Binding-site contacts:
Ligand atom N1 contacts residue GLY639 of chain 2.D at 2.9 Å (h-bond).
Ligand atom C2 contacts residue GLY639 of chain 2.D at 3.7 Å.
Ligand atom N1 contacts residue VAL418 of chain 2.D at 3.8 Å.
Ligand atom C2 contacts residue PRO419 of chain 2.D at 4.4 Å (hydrophobic).
Ligand atom N1 contacts residue ILE622 of chain 2.D at 4.4 Å.
Ligand atom O2P contacts residue PHE629 of chain 2.D at 4.0 Å.
Ligand atom C8 contacts residue PRO419 of chain 2.D at 4.3 Å (hydrophobic).
Ligand atom O2P contacts residue PRO631 of chain 2.D at 3.8 Å.
Ligand atom O4' contacts residue PRO631 of chain 2.D at 3.8 Å.
Ligand atom N1 contacts residue PRO631 of chain 2.D at 4.2 Å.
Ligand atom C5 contacts residue SER632 of chain 2.D at 4.3 Å.
Ligand atom O5' contacts residue PRO631 of chain 2.D at 4.1 Å.
Ligand atom N7 contacts residue PRO419 of chain 2.D at 4.4 Å.
Ligand atom C6 contacts residue VAL418 of chain 2.D at 3.8 Å (hydrophobic).
Ligand atom N6 contacts residue PRO633 of chain 2.D at 4.2 Å.
Ligand atom O5' contacts residue PHE629 of chain 2.D at 4.2 Å.
Ligand atom C6 contacts residue PRO631 of chain 2.D at 4.0 Å (hydrophobic).
Ligand atom N7 contacts residue HIS630 of chain 2.D at 4.1 Å.
Ligand atom C5 contacts residue PRO631 of chain 2.D at 4.4 Å (hydrophobic).
Ligand atom O2P contacts residue HIS628 of chain 2.D at 4.3 Å.
Ligand atom N3 contacts residue PRO419 of chain 2.D at 4.3 Å.
Ligand atom N6 contacts residue SER632 of chain 2.D at 3.9 Å.
Ligand atom C1' contacts residue HIS630 of chain 2.D at 4.0 Å.
Ligand atom N6 contacts residue PHE638 of chain 2.D at 3.8 Å.
Ligand atom C4 contacts residue PRO419 of chain 2.D at 4.2 Å (hydrophobic).
Ligand atom C5 contacts residue PRO419 of chain 2.D at 4.2 Å (hydrophobic).
Ligand atom C6 contacts residue PRO419 of chain 2.D at 4.4 Å (hydrophobic).
Ligand atom C8 contacts residue HIS630 of chain 2.D at 3.4 Å.
Ligand atom N6 contacts residue GLY639 of chain 2.D at 2.8 Å (h-bond).
Ligand atom N6 contacts residue GLY637 of chain 2.D at 4.1 Å.
Ligand atom O4' contacts residue HIS630 of chain 2.D at 4.4 Å.
Ligand atom C6 contacts residue SER632 of chain 2.D at 4.3 Å.
Ligand atom N7 contacts residue SER632 of chain 2.D at 3.8 Å.
Ligand atom N9 contacts residue HIS630 of chain 2.D at 4.2 Å.
Ligand atom N6 contacts residue VAL418 of chain 2.D at 3.6 Å.
Ligand atom N9 contacts residue PRO419 of chain 2.D at 4.2 Å.
Ligand atom N6 contacts residue PRO631 of chain 2.D at 3.9 Å.
Ligand atom C6 contacts residue GLY639 of chain 2.D at 3.7 Å.
Ligand atom C2' contacts residue PRO419 of chain 2.D at 4.0 Å (hydrophobic).
Ligand atom N7 contacts residue ASP609 of chain 2.D at 4.4 Å.

The small molecule below binds the protein below.
Small molecule (SMILES): Nc1ncnc2c1ncn2[C@H]1C[C@H](O)[C@@H](COP(=O)(O)O)O1

Sequence of chain 2.D:
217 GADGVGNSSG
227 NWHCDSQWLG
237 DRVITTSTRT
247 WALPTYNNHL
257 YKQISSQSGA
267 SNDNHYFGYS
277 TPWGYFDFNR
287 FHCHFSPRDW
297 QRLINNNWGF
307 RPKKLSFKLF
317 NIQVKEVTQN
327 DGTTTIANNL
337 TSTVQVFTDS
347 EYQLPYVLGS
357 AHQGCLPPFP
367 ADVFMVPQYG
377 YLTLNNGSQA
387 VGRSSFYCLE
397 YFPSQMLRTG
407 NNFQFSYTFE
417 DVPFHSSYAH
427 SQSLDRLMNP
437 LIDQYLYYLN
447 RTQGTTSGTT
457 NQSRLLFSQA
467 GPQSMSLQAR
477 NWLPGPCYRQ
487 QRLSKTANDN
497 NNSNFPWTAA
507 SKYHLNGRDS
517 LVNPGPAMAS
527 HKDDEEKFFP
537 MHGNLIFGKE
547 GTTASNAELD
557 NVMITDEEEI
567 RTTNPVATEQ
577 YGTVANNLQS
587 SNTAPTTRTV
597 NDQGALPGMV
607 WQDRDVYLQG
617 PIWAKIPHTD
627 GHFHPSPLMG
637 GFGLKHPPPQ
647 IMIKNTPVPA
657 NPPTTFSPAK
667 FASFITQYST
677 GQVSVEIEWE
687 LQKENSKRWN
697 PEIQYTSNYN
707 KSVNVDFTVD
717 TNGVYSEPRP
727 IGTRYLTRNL